Sequence of chain 1.C:
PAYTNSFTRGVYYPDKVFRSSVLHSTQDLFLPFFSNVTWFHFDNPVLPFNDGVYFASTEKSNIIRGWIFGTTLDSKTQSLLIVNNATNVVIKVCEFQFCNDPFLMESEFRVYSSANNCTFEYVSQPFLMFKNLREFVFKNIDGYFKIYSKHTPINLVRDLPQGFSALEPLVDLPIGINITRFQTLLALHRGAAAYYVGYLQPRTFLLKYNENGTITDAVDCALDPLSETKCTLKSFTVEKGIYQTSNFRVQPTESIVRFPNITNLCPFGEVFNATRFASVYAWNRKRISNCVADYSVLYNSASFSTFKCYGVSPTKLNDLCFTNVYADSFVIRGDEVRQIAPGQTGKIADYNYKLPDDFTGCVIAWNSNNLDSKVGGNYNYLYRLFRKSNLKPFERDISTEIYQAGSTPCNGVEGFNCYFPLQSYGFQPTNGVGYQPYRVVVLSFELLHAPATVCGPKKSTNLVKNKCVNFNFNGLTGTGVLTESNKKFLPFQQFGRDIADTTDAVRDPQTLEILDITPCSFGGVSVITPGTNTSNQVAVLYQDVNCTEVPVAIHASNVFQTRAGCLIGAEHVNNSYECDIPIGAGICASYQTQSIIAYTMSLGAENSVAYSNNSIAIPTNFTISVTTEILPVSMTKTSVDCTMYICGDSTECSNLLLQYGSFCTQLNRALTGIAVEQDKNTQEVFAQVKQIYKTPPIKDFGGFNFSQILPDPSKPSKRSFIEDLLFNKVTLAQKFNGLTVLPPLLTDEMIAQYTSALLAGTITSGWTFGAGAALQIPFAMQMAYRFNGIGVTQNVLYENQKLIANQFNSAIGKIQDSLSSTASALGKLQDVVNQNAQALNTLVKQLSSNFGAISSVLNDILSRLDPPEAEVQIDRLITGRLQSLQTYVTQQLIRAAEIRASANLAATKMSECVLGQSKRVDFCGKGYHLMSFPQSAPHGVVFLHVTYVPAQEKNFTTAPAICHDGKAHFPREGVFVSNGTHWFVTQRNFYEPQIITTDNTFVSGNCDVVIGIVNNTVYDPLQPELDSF

Binding-site contacts:
Ligand atom C3 contacts residue ASN234 of chain 1.C at 3.8 Å.
Ligand atom O4 contacts residue THR108 of chain 1.C at 4.3 Å.
Ligand atom O6 contacts residue THR236 of chain 1.C at 3.3 Å.
Ligand atom C6 contacts residue THR236 of chain 1.C at 3.5 Å.
Ligand atom O7 contacts residue THR114 of chain 1.C at 4.5 Å.
Ligand atom C5 contacts residue ASN234 of chain 1.C at 3.7 Å.
Ligand atom C8 contacts residue ASN234 of chain 1.C at 4.3 Å.
Ligand atom O7 contacts residue ILE233 of chain 1.C at 4.4 Å.
Ligand atom C4 contacts residue ASN234 of chain 1.C at 4.3 Å.
Ligand atom O5 contacts residue ASN234 of chain 1.C at 2.4 Å (h-bond).
Ligand atom N2 contacts residue ASN234 of chain 1.C at 2.9 Å (h-bond).
Ligand atom O7 contacts residue ASN234 of chain 1.C at 3.0 Å (h-bond).
Ligand atom O3 contacts residue THR114 of chain 1.C at 3.7 Å.
Ligand atom C2 contacts residue ASN234 of chain 1.C at 2.5 Å.
Ligand atom C4 contacts residue THR108 of chain 1.C at 4.1 Å.
Ligand atom O6 contacts residue THR108 of chain 1.C at 4.0 Å.
Ligand atom C7 contacts residue ASN234 of chain 1.C at 3.1 Å.
Ligand atom C1 contacts residue ASN234 of chain 1.C at 1.4 Å.

A protein and the small-molecule ligand that binds it are described below.
Small molecule (SMILES): CC(=O)N[C@@H]1[C@@H](O)[C@H](O)[C@@H](CO)O[C@H]1O